A protein and the small-molecule ligand that binds it are described below.
Small molecule (SMILES): Cc1ncc(COP(=O)(O)O)c(/C=N/[C@@H](COP(=O)(O)O)C(=O)O)c1O

Sequence of chain 1.A:
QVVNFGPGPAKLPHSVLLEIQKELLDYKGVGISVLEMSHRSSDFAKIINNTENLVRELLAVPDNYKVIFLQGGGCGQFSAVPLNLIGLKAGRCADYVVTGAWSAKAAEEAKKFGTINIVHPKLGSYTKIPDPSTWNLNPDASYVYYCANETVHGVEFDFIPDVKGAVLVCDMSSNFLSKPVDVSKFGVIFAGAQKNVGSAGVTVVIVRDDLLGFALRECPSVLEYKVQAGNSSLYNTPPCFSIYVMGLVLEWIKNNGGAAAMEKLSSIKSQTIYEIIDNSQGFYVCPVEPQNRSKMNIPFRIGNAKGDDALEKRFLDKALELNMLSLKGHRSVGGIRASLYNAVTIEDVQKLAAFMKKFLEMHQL

Binding-site contacts:
Ligand atom OXT contacts residue ARG337 of chain 1.A at 3.4 Å (salt-bridge).
Ligand atom O4P contacts residue GLN194 of chain 1.A at 3.4 Å (h-bond).
Ligand atom O7P contacts residue HIS39 of chain 1.C at 3.0 Å (h-bond).
Ligand atom O5P contacts residue ARG40 of chain 1.C at 3.4 Å (salt-bridge).
Ligand atom O contacts residue HIS330 of chain 1.A at 3.7 Å.
Ligand atom C2 contacts residue SER173 of chain 1.A at 3.6 Å.
Ligand atom O3P contacts residue THR237 of chain 1.C at 2.5 Å (h-bond).
Ligand atom O3P contacts residue ASN236 of chain 1.C at 3.2 Å.
Ligand atom C4A contacts residue TRP102 of chain 1.A at 3.5 Å (hydrophobic).
Ligand atom O1P contacts residue GLY74 of chain 1.A at 3.0 Å (h-bond).
Ligand atom OXT contacts residue THR151 of chain 1.A at 3.2 Å.
Ligand atom O1P contacts residue CYS75 of chain 1.A at 2.5 Å (h-bond).
Ligand atom C2A contacts residue SER173 of chain 1.A at 3.7 Å.
Ligand atom CA contacts residue TRP102 of chain 1.A at 3.6 Å (hydrophobic).
Ligand atom P contacts residue GLY74 of chain 1.A at 3.4 Å.
Ligand atom C2A contacts residue THR151 of chain 1.A at 3.2 Å.
Ligand atom O5P contacts residue HIS39 of chain 1.C at 3.0 Å (h-bond).
Ligand atom C4 contacts residue TRP102 of chain 1.A at 3.7 Å (hydrophobic).
Ligand atom O3 contacts residue TRP102 of chain 1.A at 3.5 Å (h-bond).
Ligand atom O contacts residue ARG337 of chain 1.A at 3.5 Å (salt-bridge).
Ligand atom O1P contacts residue ASN236 of chain 1.C at 3.3 Å (h-bond).
Ligand atom P2 contacts residue ARG40 of chain 1.C at 3.5 Å.
Ligand atom O2P contacts residue GLY74 of chain 1.A at 3.0 Å (h-bond).
Ligand atom OXT contacts residue TRP102 of chain 1.A at 3.4 Å (h-bond).
Ligand atom O2P contacts residue GLY73 of chain 1.A at 3.2 Å.
Ligand atom O3 contacts residue LYS195 of chain 1.A at 3.3 Å.
Ligand atom O3 contacts residue THR151 of chain 1.A at 2.7 Å (h-bond).
Ligand atom O7P contacts residue ARG331 of chain 1.A at 3.4 Å (salt-bridge).
Ligand atom CB contacts residue TRP102 of chain 1.A at 3.2 Å (hydrophobic).
Ligand atom C3 contacts residue TRP102 of chain 1.A at 3.6 Å (hydrophobic).
Ligand atom P2 contacts residue HIS39 of chain 1.C at 3.4 Å.
Ligand atom N1 contacts residue ASP171 of chain 1.A at 3.2 Å (salt-bridge).
Ligand atom C4 contacts residue LYS195 of chain 1.A at 3.7 Å.
Ligand atom N contacts residue TRP102 of chain 1.A at 3.1 Å.
Ligand atom N1 contacts residue SER173 of chain 1.A at 3.4 Å (h-bond).
Ligand atom O2P contacts residue GLN194 of chain 1.A at 2.9 Å (h-bond).
Ligand atom C4A contacts residue LYS195 of chain 1.A at 3.3 Å.
Ligand atom O7P contacts residue ARG40 of chain 1.C at 2.4 Å (salt-bridge).
Ligand atom O6P contacts residue ARG331 of chain 1.A at 3.3 Å (salt-bridge).
Ligand atom O6P contacts residue HIS330 of chain 1.A at 3.1 Å (h-bond).

Sequence of chain 1.C:
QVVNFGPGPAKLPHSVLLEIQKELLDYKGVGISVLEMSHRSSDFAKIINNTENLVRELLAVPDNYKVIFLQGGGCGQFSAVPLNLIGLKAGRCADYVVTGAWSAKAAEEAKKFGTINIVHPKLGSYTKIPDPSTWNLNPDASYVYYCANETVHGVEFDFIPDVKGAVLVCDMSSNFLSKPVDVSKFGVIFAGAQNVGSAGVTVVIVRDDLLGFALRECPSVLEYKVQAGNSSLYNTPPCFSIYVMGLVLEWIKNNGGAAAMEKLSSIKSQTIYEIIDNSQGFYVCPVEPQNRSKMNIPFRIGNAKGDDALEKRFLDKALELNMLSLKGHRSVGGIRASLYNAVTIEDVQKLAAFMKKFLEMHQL